Sequence of chain 1.A:
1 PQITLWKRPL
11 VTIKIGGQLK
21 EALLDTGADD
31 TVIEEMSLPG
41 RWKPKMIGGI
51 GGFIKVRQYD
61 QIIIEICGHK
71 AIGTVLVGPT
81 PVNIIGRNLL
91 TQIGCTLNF

A protein and the small-molecule ligand that binds it are described below.
Small molecule (SMILES): CCN(CC)c1ccc2c(COC(=O)N[C@H](C(=O)N[C@@H](Cc3ccccc3)C[C@H](O)[C@H](Cc3ccccc3)NC(=O)OCc3cncs3)C(C)C)cc(=O)oc2c1

Binding-site contacts:
Ligand atom CD1 contacts residue ASP29 of chain 1.B at 3.4 Å.
Ligand atom O41 contacts residue GLY27 of chain 1.B at 3.8 Å.
Ligand atom C12 contacts residue ASP25 of chain 1.B at 3.7 Å.
Ligand atom C6 contacts residue ILE50 of chain 1.B at 3.7 Å (hydrophobic).
Ligand atom C4 contacts residue ASP30 of chain 1.A at 3.5 Å.
Ligand atom C34 contacts residue ILE50 of chain 1.A at 3.5 Å (hydrophobic).
Ligand atom C14 contacts residue ASP25 of chain 1.A at 3.4 Å.
Ligand atom C15 contacts residue GLY27 of chain 1.B at 3.2 Å.
Ligand atom C51 contacts residue ILE50 of chain 1.B at 3.3 Å (hydrophobic).
Ligand atom C50 contacts residue GLY49 of chain 1.B at 3.1 Å.
Ligand atom O41 contacts residue ASP25 of chain 1.B at 2.5 Å (salt-bridge).
Ligand atom S3 contacts residue GLY48 of chain 1.A at 2.5 Å (h-bond).
Ligand atom O41 contacts residue GLY27 of chain 1.A at 3.7 Å.
Ligand atom O41 contacts residue ASP25 of chain 1.A at 2.8 Å (salt-bridge).
Ligand atom C13 contacts residue GLY27 of chain 1.B at 3.7 Å.
Ligand atom C1 contacts residue ALA28 of chain 1.A at 3.6 Å (hydrophobic).
Ligand atom C44 contacts residue GLY27 of chain 1.B at 3.2 Å.
Ligand atom N58 contacts residue GLY27 of chain 1.B at 2.9 Å (h-bond).
Ligand atom C68 contacts residue ASP30 of chain 1.B at 3.5 Å.
Ligand atom C49 contacts residue PRO81 of chain 1.A at 3.4 Å (hydrophobic).
Ligand atom C13 contacts residue ASP25 of chain 1.B at 3.0 Å.
Ligand atom C51 contacts residue ILE84 of chain 1.A at 3.5 Å (hydrophobic).
Ligand atom N5 contacts residue ASP30 of chain 1.A at 3.5 Å (salt-bridge).
Ligand atom C50 contacts residue ILE50 of chain 1.B at 3.1 Å (hydrophobic).
Ligand atom C26 contacts residue ILE84 of chain 1.B at 3.6 Å (hydrophobic).
Ligand atom O61 contacts residue GLY48 of chain 1.B at 3.2 Å (h-bond).
Ligand atom O76 contacts residue ASP29 of chain 1.B at 3.0 Å (salt-bridge).
Ligand atom CE4 contacts residue ARG8 of chain 1.A at 3.7 Å.
Ligand atom C51 contacts residue GLY49 of chain 1.B at 3.7 Å.
Ligand atom N20 contacts residue GLY48 of chain 1.B at 3.6 Å.
Ligand atom CE3 contacts residue ARG8 of chain 1.A at 3.3 Å.
Ligand atom C2 contacts residue GLY48 of chain 1.A at 3.8 Å.
Ligand atom C26 contacts residue ASP25 of chain 1.B at 3.1 Å.
Ligand atom C35 contacts residue ILE84 of chain 1.B at 3.4 Å (hydrophobic).
Ligand atom C49 contacts residue GLY49 of chain 1.B at 3.4 Å.
Ligand atom C52 contacts residue ILE84 of chain 1.A at 3.4 Å (hydrophobic).
Ligand atom C14 contacts residue GLY27 of chain 1.B at 3.2 Å.
Ligand atom C31 contacts residue GLY27 of chain 1.A at 3.6 Å.
Ligand atom CE4 contacts residue ASP29 of chain 1.B at 3.2 Å.
Ligand atom C28 contacts residue ILE84 of chain 1.B at 3.5 Å (hydrophobic).

Sequence of chain 1.B:
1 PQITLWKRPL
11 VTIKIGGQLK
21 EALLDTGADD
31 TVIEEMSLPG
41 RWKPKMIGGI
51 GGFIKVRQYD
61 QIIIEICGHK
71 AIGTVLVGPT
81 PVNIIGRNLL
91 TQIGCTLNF